This protein binds this small molecule.
Small molecule (SMILES): CC(=O)N[C@@H]1[C@@H](O)[C@H](O)[C@@H](CO)O[C@H]1O

Binding-site contacts:
Ligand atom O7 contacts residue ASN100 of chain 1.P at 3.3 Å (h-bond).
Ligand atom C1 contacts residue ASN100 of chain 1.P at 1.4 Å.
Ligand atom C3 contacts residue ASN100 of chain 1.P at 3.8 Å.
Ligand atom C2 contacts residue ASN100 of chain 1.P at 2.5 Å.
Ligand atom C1 contacts residue SER102 of chain 1.P at 3.7 Å.
Ligand atom C5 contacts residue ASN100 of chain 1.P at 3.7 Å.
Ligand atom C4 contacts residue ASN100 of chain 1.P at 4.3 Å.
Ligand atom O5 contacts residue SER102 of chain 1.P at 3.6 Å (h-bond).
Ligand atom C7 contacts residue ASN100 of chain 1.P at 3.5 Å.
Ligand atom C8 contacts residue ASN100 of chain 1.P at 4.5 Å.
Ligand atom O6 contacts residue SER102 of chain 1.P at 4.2 Å.
Ligand atom N2 contacts residue ASN100 of chain 1.P at 2.9 Å (h-bond).
Ligand atom O5 contacts residue ASN100 of chain 1.P at 2.4 Å (h-bond).

Sequence of chain 1.P:
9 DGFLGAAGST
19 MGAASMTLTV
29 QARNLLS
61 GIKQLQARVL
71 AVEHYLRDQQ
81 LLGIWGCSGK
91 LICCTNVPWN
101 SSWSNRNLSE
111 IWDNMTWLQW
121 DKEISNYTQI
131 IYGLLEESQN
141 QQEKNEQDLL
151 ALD